Sequence of chain 1.A:
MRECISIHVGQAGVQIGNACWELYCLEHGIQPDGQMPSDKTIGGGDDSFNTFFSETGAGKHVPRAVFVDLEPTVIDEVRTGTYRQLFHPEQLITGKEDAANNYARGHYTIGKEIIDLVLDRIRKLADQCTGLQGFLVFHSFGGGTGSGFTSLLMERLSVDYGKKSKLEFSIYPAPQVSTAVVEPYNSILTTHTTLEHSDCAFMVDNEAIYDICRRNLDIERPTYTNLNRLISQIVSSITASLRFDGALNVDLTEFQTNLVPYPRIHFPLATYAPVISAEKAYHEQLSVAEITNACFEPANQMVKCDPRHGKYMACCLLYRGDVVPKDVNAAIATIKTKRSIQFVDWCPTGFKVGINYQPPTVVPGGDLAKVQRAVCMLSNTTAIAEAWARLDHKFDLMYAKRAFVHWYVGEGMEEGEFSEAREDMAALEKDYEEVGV

The protein below binds the small molecule below.
Small molecule (SMILES): COc1ccc2c(c1)CCCN2c1nc(Cl)nc2ccoc12

Binding-site contacts:
Ligand atom C9 contacts residue MET257 of chain 1.B at 3.8 Å (hydrophobic).
Ligand atom C5 contacts residue ALA314 of chain 1.B at 3.8 Å (hydrophobic).
Ligand atom C16 contacts residue ALA248 of chain 1.B at 3.9 Å (hydrophobic).
Ligand atom N3 contacts residue ALA248 of chain 1.B at 3.5 Å.
Ligand atom C12 contacts residue ASN256 of chain 1.B at 3.3 Å.
Ligand atom N1 contacts residue CYS239 of chain 1.B at 3.5 Å.
Ligand atom CL1 contacts residue ALA248 of chain 1.B at 3.8 Å.
Ligand atom C1 contacts residue ALA248 of chain 1.B at 3.8 Å (hydrophobic).
Ligand atom C11 contacts residue ASN348 of chain 1.B at 3.3 Å.
Ligand atom CL1 contacts residue LEU240 of chain 1.B at 3.5 Å.
Ligand atom C1 contacts residue LEU253 of chain 1.B at 3.8 Å (hydrophobic).
Ligand atom C13 contacts residue ASN256 of chain 1.B at 3.6 Å.
Ligand atom C5 contacts residue CYS239 of chain 1.B at 3.9 Å (hydrophobic).
Ligand atom O2 contacts residue ASN256 of chain 1.B at 3.9 Å.
Ligand atom C14 contacts residue LEU246 of chain 1.B at 3.9 Å (hydrophobic).
Ligand atom C1 contacts residue CYS239 of chain 1.B at 3.8 Å (hydrophobic).
Ligand atom C14 contacts residue ASN256 of chain 1.B at 3.4 Å.
Ligand atom C10 contacts residue ASN256 of chain 1.B at 3.5 Å.
Ligand atom C4 contacts residue ALA314 of chain 1.B at 3.5 Å (hydrophobic).
Ligand atom C2 contacts residue CYS239 of chain 1.B at 3.9 Å (hydrophobic).
Ligand atom C6 contacts residue LEU253 of chain 1.B at 3.7 Å (hydrophobic).
Ligand atom C4 contacts residue LYS350 of chain 1.B at 3.6 Å.
Ligand atom CL1 contacts residue CYS239 of chain 1.B at 3.8 Å.
Ligand atom C3 contacts residue LEU246 of chain 1.B at 3.7 Å (hydrophobic).
Ligand atom O1 contacts residue LEU246 of chain 1.B at 3.6 Å.
Ligand atom C11 contacts residue LYS350 of chain 1.B at 3.8 Å.
Ligand atom C8 contacts residue ALA314 of chain 1.B at 3.8 Å (hydrophobic).
Ligand atom C11 contacts residue VAL313 of chain 1.B at 3.3 Å (hydrophobic).
Ligand atom C5 contacts residue ALA315 of chain 1.B at 3.7 Å (hydrophobic).
Ligand atom O1 contacts residue ALA314 of chain 1.B at 3.6 Å.
Ligand atom C14 contacts residue THR179 of chain 1.A at 3.1 Å.
Ligand atom O1 contacts residue LYS350 of chain 1.B at 3.9 Å.
Ligand atom C12 contacts residue LYS350 of chain 1.B at 3.8 Å.
Ligand atom C5 contacts residue ILE316 of chain 1.B at 3.4 Å (hydrophobic).
Ligand atom O2 contacts residue LYS350 of chain 1.B at 3.4 Å.
Ligand atom C10 contacts residue LYS350 of chain 1.B at 3.4 Å.
Ligand atom C9 contacts residue LYS350 of chain 1.B at 3.7 Å.
Ligand atom C15 contacts residue LEU246 of chain 1.B at 3.4 Å (hydrophobic).
Ligand atom N3 contacts residue LEU253 of chain 1.B at 3.5 Å.
Ligand atom C4 contacts residue ALA315 of chain 1.B at 3.6 Å (hydrophobic).

Sequence of chain 1.B:
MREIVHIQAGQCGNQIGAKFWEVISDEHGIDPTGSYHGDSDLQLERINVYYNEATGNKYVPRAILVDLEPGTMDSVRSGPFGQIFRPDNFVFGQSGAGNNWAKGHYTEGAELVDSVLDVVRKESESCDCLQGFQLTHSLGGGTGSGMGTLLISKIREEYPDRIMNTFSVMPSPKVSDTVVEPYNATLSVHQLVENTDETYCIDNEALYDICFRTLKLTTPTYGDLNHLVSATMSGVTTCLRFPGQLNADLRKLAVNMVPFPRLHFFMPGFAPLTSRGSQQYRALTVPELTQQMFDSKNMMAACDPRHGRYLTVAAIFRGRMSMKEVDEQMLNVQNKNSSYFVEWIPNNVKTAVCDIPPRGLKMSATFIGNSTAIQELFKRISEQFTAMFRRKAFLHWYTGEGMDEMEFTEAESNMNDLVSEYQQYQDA